Sequence of chain 1.B:
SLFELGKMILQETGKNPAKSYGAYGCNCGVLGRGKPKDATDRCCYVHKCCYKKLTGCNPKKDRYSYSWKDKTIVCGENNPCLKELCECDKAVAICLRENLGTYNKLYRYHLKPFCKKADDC

Sequence of chain 1.A:
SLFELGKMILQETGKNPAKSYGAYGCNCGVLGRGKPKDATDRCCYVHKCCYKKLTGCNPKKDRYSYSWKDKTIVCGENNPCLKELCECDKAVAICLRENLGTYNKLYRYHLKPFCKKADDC

Binding-site contacts:
Ligand atom CAK contacts residue LEU10 of chain 1.A at 4.1 Å (hydrophobic).
Ligand atom OAQ contacts residue LYS7 of chain 1.A at 3.4 Å (salt-bridge).
Ligand atom OAH contacts residue GLY14 of chain 1.A at 3.3 Å.
Ligand atom OAY contacts residue LYS7 of chain 1.A at 4.2 Å.
Ligand atom CAF contacts residue LEU10 of chain 1.A at 3.9 Å (hydrophobic).
Ligand atom CAA contacts residue LEU10 of chain 1.A at 3.6 Å (hydrophobic).
Ligand atom OAH contacts residue LEU10 of chain 1.A at 4.1 Å.
Ligand atom CAD contacts residue GLN11 of chain 1.A at 4.0 Å.
Ligand atom CAN contacts residue LYS7 of chain 1.A at 4.0 Å.
Ligand atom OAZ contacts residue GLY6 of chain 1.A at 3.9 Å.
Ligand atom OAZ contacts residue LYS7 of chain 1.A at 3.4 Å (salt-bridge).
Ligand atom OAZ contacts residue PHE3 of chain 1.A at 2.8 Å (h-bond).
Ligand atom CAE contacts residue GLN11 of chain 1.A at 4.3 Å.
Ligand atom CAS contacts residue LYS7 of chain 1.A at 4.2 Å.
Ligand atom CAC contacts residue LEU10 of chain 1.A at 3.9 Å (hydrophobic).
Ligand atom CAD contacts residue LEU10 of chain 1.A at 3.9 Å (hydrophobic).
Ligand atom CAE contacts residue LEU10 of chain 1.A at 3.4 Å (hydrophobic).
Ligand atom OAY contacts residue PRO113 of chain 1.B at 4.3 Å.
Ligand atom CAJ contacts residue LEU10 of chain 1.A at 3.3 Å (hydrophobic).
Ligand atom CAV contacts residue PRO113 of chain 1.B at 4.0 Å (hydrophobic).
Ligand atom CAF contacts residue GLY14 of chain 1.A at 4.2 Å.
Ligand atom CAU contacts residue LYS7 of chain 1.A at 4.0 Å.
Ligand atom OAM contacts residue LEU10 of chain 1.A at 4.1 Å.
Ligand atom CAI contacts residue LEU10 of chain 1.A at 4.2 Å (hydrophobic).
Ligand atom CAX contacts residue LYS7 of chain 1.A at 4.0 Å.
Ligand atom CAW contacts residue LYS7 of chain 1.A at 3.8 Å.
Ligand atom OAZ contacts residue LEU2 of chain 1.A at 4.3 Å.
Ligand atom CAT contacts residue LEU111 of chain 1.B at 4.2 Å (hydrophobic).
Ligand atom OAL contacts residue LYS7 of chain 1.A at 3.6 Å.
Ligand atom CAV contacts residue LYS7 of chain 1.A at 3.8 Å.
Ligand atom OAG contacts residue GLN11 of chain 1.A at 3.5 Å (h-bond).
Ligand atom CAW contacts residue PRO113 of chain 1.B at 4.1 Å (hydrophobic).
Ligand atom CAU contacts residue PRO113 of chain 1.B at 4.3 Å (hydrophobic).
Ligand atom CAB contacts residue LEU10 of chain 1.A at 3.9 Å (hydrophobic).
Ligand atom OAY contacts residue PHE3 of chain 1.A at 3.0 Å (h-bond).
Ligand atom OAG contacts residue LEU10 of chain 1.A at 2.9 Å (h-bond).
Ligand atom CAP contacts residue LYS7 of chain 1.A at 4.2 Å.
Ligand atom OAG contacts residue GLY14 of chain 1.A at 3.8 Å.
Ligand atom CAW contacts residue PHE3 of chain 1.A at 3.6 Å (hydrophobic).
Ligand atom CAV contacts residue PHE3 of chain 1.A at 3.7 Å (hydrophobic).

A protein and the small-molecule ligand that binds it are described below.
Small molecule (SMILES): O=C(/C=C/c1ccc(O)c(O)c1)O[C@H](Cc1ccc(O)c(O)c1)C(=O)O